This protein binds this small molecule.
Small molecule (SMILES): CC(=O)N[C@@H]1[C@@H](O)[C@H](O)[C@@H](CO)O[C@H]1O

Sequence of chain 1.B:
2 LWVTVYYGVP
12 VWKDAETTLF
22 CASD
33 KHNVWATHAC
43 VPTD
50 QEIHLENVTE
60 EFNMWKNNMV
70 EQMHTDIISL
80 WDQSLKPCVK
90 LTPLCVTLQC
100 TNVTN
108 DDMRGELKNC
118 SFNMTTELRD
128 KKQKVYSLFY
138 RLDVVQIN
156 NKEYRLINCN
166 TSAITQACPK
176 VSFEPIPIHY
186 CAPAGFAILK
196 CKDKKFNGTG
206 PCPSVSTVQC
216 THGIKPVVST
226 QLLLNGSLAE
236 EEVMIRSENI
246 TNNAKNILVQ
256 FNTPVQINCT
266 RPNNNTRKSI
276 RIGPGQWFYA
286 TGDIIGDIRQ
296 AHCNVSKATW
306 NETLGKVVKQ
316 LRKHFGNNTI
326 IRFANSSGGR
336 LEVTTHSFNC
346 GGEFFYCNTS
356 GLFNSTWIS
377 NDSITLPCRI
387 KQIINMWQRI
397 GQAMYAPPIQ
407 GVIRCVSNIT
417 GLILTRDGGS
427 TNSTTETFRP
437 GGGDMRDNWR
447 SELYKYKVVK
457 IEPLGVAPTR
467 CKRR

Binding-site contacts:
Ligand atom O5 contacts residue THR246 of chain 1.B at 4.0 Å.
Ligand atom N2 contacts residue THR246 of chain 1.B at 4.0 Å.
Ligand atom C1 contacts residue ASN247 of chain 1.B at 4.3 Å.
Ligand atom C3 contacts residue ASN244 of chain 1.B at 3.8 Å.
Ligand atom C2 contacts residue THR246 of chain 1.B at 4.0 Å.
Ligand atom C5 contacts residue ASN244 of chain 1.B at 3.7 Å.
Ligand atom N2 contacts residue ASN244 of chain 1.B at 2.9 Å (h-bond).
Ligand atom C4 contacts residue ASN244 of chain 1.B at 4.2 Å.
Ligand atom C2 contacts residue ASN244 of chain 1.B at 2.5 Å.
Ligand atom C1 contacts residue ASN244 of chain 1.B at 1.4 Å.
Ligand atom C7 contacts residue ASN244 of chain 1.B at 3.6 Å.
Ligand atom O7 contacts residue ASN244 of chain 1.B at 3.9 Å.
Ligand atom C5 contacts residue THR246 of chain 1.B at 4.2 Å.
Ligand atom O5 contacts residue ASN247 of chain 1.B at 4.1 Å.
Ligand atom O5 contacts residue ASN244 of chain 1.B at 2.4 Å (h-bond).
Ligand atom C3 contacts residue THR246 of chain 1.B at 4.2 Å.
Ligand atom C1 contacts residue THR246 of chain 1.B at 3.2 Å.